Binding-site contacts:
Ligand atom N4 contacts residue HIS630 of chain 1.J at 3.0 Å.
Ligand atom N1 contacts residue HIS630 of chain 1.J at 4.2 Å.
Ligand atom C2 contacts residue HIS630 of chain 1.J at 3.2 Å.
Ligand atom N1 contacts residue TRP607 of chain 1.J at 4.5 Å.
Ligand atom C4 contacts residue HIS630 of chain 1.J at 3.2 Å.
Ligand atom C5 contacts residue HIS630 of chain 1.J at 4.3 Å.
Ligand atom N4 contacts residue PHE629 of chain 1.J at 4.4 Å.
Ligand atom N3 contacts residue HIS630 of chain 1.J at 2.6 Å (h-bond).
Ligand atom N4 contacts residue PRO631 of chain 1.J at 4.4 Å.
Ligand atom C5 contacts residue PHE629 of chain 1.J at 4.0 Å (hydrophobic).
Ligand atom O2 contacts residue HIS630 of chain 1.J at 3.5 Å.

The protein below binds the small molecule below.
Small molecule (SMILES): Nc1ccnc(=O)[nH]1

Sequence of chain 1.J:
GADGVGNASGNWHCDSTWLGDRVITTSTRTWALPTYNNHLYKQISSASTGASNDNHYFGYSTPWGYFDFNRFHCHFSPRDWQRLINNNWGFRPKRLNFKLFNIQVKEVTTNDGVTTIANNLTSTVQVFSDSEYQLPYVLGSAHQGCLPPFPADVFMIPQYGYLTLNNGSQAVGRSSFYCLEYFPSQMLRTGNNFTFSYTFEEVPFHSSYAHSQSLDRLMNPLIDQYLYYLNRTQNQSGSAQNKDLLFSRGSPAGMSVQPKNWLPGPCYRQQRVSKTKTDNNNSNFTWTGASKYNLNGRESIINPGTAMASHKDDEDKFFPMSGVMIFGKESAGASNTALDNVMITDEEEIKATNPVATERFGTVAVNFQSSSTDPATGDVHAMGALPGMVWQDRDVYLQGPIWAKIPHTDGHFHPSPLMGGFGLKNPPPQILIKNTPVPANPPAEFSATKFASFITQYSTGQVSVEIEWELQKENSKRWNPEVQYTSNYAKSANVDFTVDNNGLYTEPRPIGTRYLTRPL